Sequence of chain 44.A:
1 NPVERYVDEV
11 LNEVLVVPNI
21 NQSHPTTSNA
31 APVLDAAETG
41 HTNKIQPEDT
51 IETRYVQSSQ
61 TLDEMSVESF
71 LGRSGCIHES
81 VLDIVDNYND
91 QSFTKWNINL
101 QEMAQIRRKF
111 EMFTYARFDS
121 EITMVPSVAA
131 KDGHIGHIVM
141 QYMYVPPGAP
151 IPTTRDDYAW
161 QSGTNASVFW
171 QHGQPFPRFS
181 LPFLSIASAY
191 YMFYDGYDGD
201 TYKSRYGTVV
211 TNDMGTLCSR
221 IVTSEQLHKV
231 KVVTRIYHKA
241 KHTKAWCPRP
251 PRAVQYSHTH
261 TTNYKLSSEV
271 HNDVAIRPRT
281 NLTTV

This small molecule binds to this protein.
Small molecule (SMILES): Cc1cc(CCCOc2c(C)cc(-c3noc(C(F)(F)F)n3)cc2C)on1

Binding-site contacts:
Ligand atom C4B contacts residue ILE98 of chain 44.A at 3.8 Å (hydrophobic).
Ligand atom C6B contacts residue LEU181 of chain 44.A at 3.3 Å (hydrophobic).
Ligand atom F2 contacts residue TYR144 of chain 44.A at 3.0 Å.
Ligand atom CM3 contacts residue ASN212 of chain 44.A at 3.4 Å.
Ligand atom C1B contacts residue ILE98 of chain 44.A at 3.4 Å (hydrophobic).
Ligand atom CM6 contacts residue LEU181 of chain 44.A at 3.5 Å (hydrophobic).
Ligand atom N1A contacts residue LEU217 of chain 44.A at 3.3 Å.
Ligand atom F2 contacts residue ALA166 of chain 44.A at 3.5 Å.
Ligand atom CM2 contacts residue ILE77 of chain 44.A at 3.1 Å (hydrophobic).
Ligand atom C2A contacts residue PHE179 of chain 44.A at 3.6 Å (hydrophobic).
Ligand atom F1 contacts residue PHE179 of chain 44.A at 3.8 Å.
Ligand atom F3 contacts residue VAL168 of chain 44.A at 3.0 Å.
Ligand atom N3A contacts residue PHE179 of chain 44.A at 3.4 Å.
Ligand atom C2B contacts residue ILE98 of chain 44.A at 3.7 Å (hydrophobic).
Ligand atom N2 contacts residue MET214 of chain 44.A at 3.8 Å.
Ligand atom C5B contacts residue LEU181 of chain 44.A at 3.5 Å (hydrophobic).
Ligand atom C3A contacts residue LEU217 of chain 44.A at 3.6 Å (hydrophobic).
Ligand atom C4 contacts residue LEU100 of chain 44.A at 3.7 Å (hydrophobic).
Ligand atom CM4 contacts residue PHE179 of chain 44.A at 3.5 Å (hydrophobic).
Ligand atom F3 contacts residue PHE179 of chain 44.A at 3.0 Å.
Ligand atom C3A contacts residue PHE179 of chain 44.A at 3.1 Å (hydrophobic).
Ligand atom N3A contacts residue TYR144 of chain 44.A at 3.5 Å.
Ligand atom O1B contacts residue ILE98 of chain 44.A at 3.3 Å.
Ligand atom N1A contacts residue MET124 of chain 44.A at 3.5 Å.
Ligand atom F1 contacts residue ALA166 of chain 44.A at 3.6 Å.
Ligand atom CM2 contacts residue ILE122 of chain 44.A at 3.8 Å (hydrophobic).
Ligand atom F2 contacts residue TYR142 of chain 44.A at 2.8 Å.
Ligand atom O1 contacts residue MET214 of chain 44.A at 3.5 Å (h-bond).
Ligand atom O1A contacts residue LEU217 of chain 44.A at 3.0 Å.
Ligand atom F1 contacts residue TYR144 of chain 44.A at 3.3 Å.
Ligand atom C4 contacts residue TYR190 of chain 44.A at 3.6 Å (hydrophobic).
Ligand atom C6B contacts residue ILE98 of chain 44.A at 3.7 Å (hydrophobic).
Ligand atom CM4 contacts residue TYR144 of chain 44.A at 3.8 Å (hydrophobic).
Ligand atom F2 contacts residue MET143 of chain 44.A at 3.3 Å.
Ligand atom C5B contacts residue ILE98 of chain 44.A at 3.5 Å (hydrophobic).
Ligand atom CM6 contacts residue LEU184 of chain 44.A at 3.4 Å (hydrophobic).
Ligand atom N1A contacts residue PHE179 of chain 44.A at 3.6 Å.
Ligand atom O1A contacts residue PHE179 of chain 44.A at 3.3 Å.
Ligand atom F3 contacts residue TYR142 of chain 44.A at 3.8 Å.
Ligand atom O1A contacts residue MET124 of chain 44.A at 3.2 Å.